Binding-site contacts:
Ligand atom C18 contacts residue LEU136 of chain 1.A at 3.5 Å (hydrophobic).
Ligand atom C7 contacts residue ASP147 of chain 1.A at 3.3 Å.
Ligand atom O1 contacts residue GLU54 of chain 1.A at 2.9 Å (salt-bridge).
Ligand atom C17 contacts residue LEU14 of chain 1.A at 3.8 Å (hydrophobic).
Ligand atom C4 contacts residue PHE148 of chain 1.A at 3.8 Å (hydrophobic).
Ligand atom C6 contacts residue LEU83 of chain 1.A at 3.7 Å (hydrophobic).
Ligand atom C2 contacts residue LEU83 of chain 1.A at 3.6 Å (hydrophobic).
Ligand atom O28 contacts residue GLU90 of chain 1.A at 3.1 Å.
Ligand atom C2 contacts residue ASP147 of chain 1.A at 3.7 Å.
Ligand atom C23 contacts residue GLY89 of chain 1.A at 3.6 Å.
Ligand atom C3 contacts residue LYS37 of chain 1.A at 3.6 Å.
Ligand atom C17 contacts residue CYS86 of chain 1.A at 3.8 Å (hydrophobic).
Ligand atom C12 contacts residue VAL67 of chain 1.A at 3.7 Å (hydrophobic).
Ligand atom C5 contacts residue GLU54 of chain 1.A at 3.3 Å.
Ligand atom N16 contacts residue LEU14 of chain 1.A at 3.7 Å.
Ligand atom C25 contacts residue GLU90 of chain 1.A at 3.5 Å.
Ligand atom C4 contacts residue LYS37 of chain 1.A at 3.7 Å.
Ligand atom O28 contacts residue ASP93 of chain 1.A at 3.1 Å (salt-bridge).
Ligand atom C3 contacts residue ASP147 of chain 1.A at 3.7 Å.
Ligand atom N15 contacts residue ALA35 of chain 1.A at 3.7 Å.
Ligand atom C6 contacts residue PHE148 of chain 1.A at 3.7 Å (hydrophobic).
Ligand atom C4 contacts residue GLU54 of chain 1.A at 2.9 Å.
Ligand atom O1 contacts residue ASN58 of chain 1.A at 3.0 Å (h-bond).
Ligand atom N16 contacts residue TYR85 of chain 1.A at 3.2 Å.
Ligand atom C19 contacts residue CYS86 of chain 1.A at 3.8 Å (hydrophobic).
Ligand atom O1 contacts residue ASP147 of chain 1.A at 3.8 Å.
Ligand atom C4 contacts residue ASP147 of chain 1.A at 3.4 Å.
Ligand atom C7 contacts residue LEU83 of chain 1.A at 3.7 Å (hydrophobic).
Ligand atom N15 contacts residue CYS86 of chain 1.A at 3.7 Å.
Ligand atom C22 contacts residue CYS86 of chain 1.A at 3.5 Å (hydrophobic).
Ligand atom N16 contacts residue CYS86 of chain 1.A at 3.4 Å (h-bond).
Ligand atom C13 contacts residue LEU136 of chain 1.A at 3.5 Å (hydrophobic).
Ligand atom C14 contacts residue LEU136 of chain 1.A at 3.5 Å (hydrophobic).
Ligand atom O1 contacts residue PHE148 of chain 1.A at 2.7 Å (h-bond).
Ligand atom C5 contacts residue PHE148 of chain 1.A at 3.1 Å (hydrophobic).
Ligand atom C8 contacts residue LEU136 of chain 1.A at 3.5 Å (hydrophobic).
Ligand atom C29 contacts residue ASP93 of chain 1.A at 3.4 Å.
Ligand atom C5 contacts residue ASP147 of chain 1.A at 3.4 Å.
Ligand atom C6 contacts residue ASP147 of chain 1.A at 3.3 Å.
Ligand atom N15 contacts residue LEU14 of chain 1.A at 3.8 Å.

This small molecule binds to this protein.
Small molecule (SMILES): O=C(NC1CCC(O)CC1)c1ccc2c(c1)Cc1c(-c3ccc(-c4ccc(O)cc4)cc3)n[nH]c1-2

Sequence of chain 1.A:
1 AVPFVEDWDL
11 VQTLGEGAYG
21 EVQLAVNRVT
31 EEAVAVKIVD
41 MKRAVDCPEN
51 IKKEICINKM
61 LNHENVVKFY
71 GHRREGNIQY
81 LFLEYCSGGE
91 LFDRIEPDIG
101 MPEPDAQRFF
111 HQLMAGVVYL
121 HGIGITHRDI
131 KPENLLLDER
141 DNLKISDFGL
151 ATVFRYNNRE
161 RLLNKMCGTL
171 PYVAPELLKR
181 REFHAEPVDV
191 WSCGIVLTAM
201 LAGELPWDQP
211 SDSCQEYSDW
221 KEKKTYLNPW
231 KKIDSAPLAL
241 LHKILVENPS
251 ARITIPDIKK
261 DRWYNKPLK